Binding-site contacts:
Ligand atom CAW contacts residue TRP24 of chain 1.D at 3.6 Å (hydrophobic).
Ligand atom CAI contacts residue TYR113 of chain 1.D at 3.5 Å (hydrophobic).
Ligand atom CAS contacts residue SER17 of chain 1.D at 3.7 Å.
Ligand atom CL contacts residue TYR113 of chain 1.D at 3.8 Å.
Ligand atom CAV contacts residue GLU21 of chain 1.D at 3.5 Å.
Ligand atom CAX contacts residue TRP24 of chain 1.D at 3.9 Å (hydrophobic).
Ligand atom CL contacts residue GLY16 of chain 1.D at 4.0 Å.
Ligand atom CAB contacts residue PHE117 of chain 1.D at 3.7 Å (hydrophobic).
Ligand atom CAH contacts residue TYR113 of chain 1.D at 4.0 Å (hydrophobic).
Ligand atom CL contacts residue VAL56 of chain 1.D at 4.1 Å.
Ligand atom CAD contacts residue TYR113 of chain 1.D at 3.7 Å (hydrophobic).
Ligand atom CAW contacts residue GLU21 of chain 1.D at 3.5 Å.
Ligand atom CL contacts residue SER17 of chain 1.D at 4.0 Å.
Ligand atom CAM contacts residue TRP24 of chain 1.D at 3.8 Å (hydrophobic).
Ligand atom NAU contacts residue GLU21 of chain 1.D at 2.6 Å (salt-bridge).
Ligand atom CAD contacts residue MET116 of chain 1.D at 3.6 Å (hydrophobic).
Ligand atom CAN contacts residue MET116 of chain 1.D at 4.0 Å (hydrophobic).
Ligand atom CAF contacts residue LEU20 of chain 1.D at 3.5 Å (hydrophobic).
Ligand atom CAA contacts residue MET116 of chain 1.D at 3.9 Å (hydrophobic).
Ligand atom CAF contacts residue TRP24 of chain 1.D at 3.7 Å (hydrophobic).
Ligand atom CAT contacts residue GLU21 of chain 1.D at 3.5 Å.
Ligand atom CAS contacts residue GLU21 of chain 1.D at 3.4 Å.
Ligand atom CAJ contacts residue LEU20 of chain 1.D at 4.1 Å (hydrophobic).
Ligand atom CAI contacts residue LEU20 of chain 1.D at 3.7 Å (hydrophobic).
Ligand atom CAP contacts residue TRP24 of chain 1.D at 3.7 Å (hydrophobic).
Ligand atom CAR contacts residue SER17 of chain 1.D at 3.3 Å.
Ligand atom NAO contacts residue MET116 of chain 1.D at 3.6 Å.
Ligand atom CAB contacts residue LEU123 of chain 1.D at 3.9 Å (hydrophobic).
Ligand atom CAY contacts residue TRP24 of chain 1.D at 3.8 Å (hydrophobic).
Ligand atom CAC contacts residue LEU20 of chain 1.D at 3.7 Å (hydrophobic).
Ligand atom CAA contacts residue TYR113 of chain 1.D at 4.0 Å (hydrophobic).
Ligand atom OAZ contacts residue TRP24 of chain 1.D at 4.1 Å.
Ligand atom CL contacts residue GLY52 of chain 1.D at 3.2 Å.
Ligand atom CAX contacts residue MET116 of chain 1.D at 4.0 Å (hydrophobic).
Ligand atom CL contacts residue LEU20 of chain 1.D at 3.9 Å.
Ligand atom OAQ contacts residue TRP24 of chain 1.D at 3.7 Å.
Ligand atom CAC contacts residue LEU123 of chain 1.D at 3.9 Å (hydrophobic).
Ligand atom CAC contacts residue TRP24 of chain 1.D at 3.8 Å (hydrophobic).
Ligand atom CAB contacts residue LEU20 of chain 1.D at 4.0 Å (hydrophobic).
Ligand atom CAH contacts residue LEU20 of chain 1.D at 3.8 Å (hydrophobic).

Sequence of chain 1.D:
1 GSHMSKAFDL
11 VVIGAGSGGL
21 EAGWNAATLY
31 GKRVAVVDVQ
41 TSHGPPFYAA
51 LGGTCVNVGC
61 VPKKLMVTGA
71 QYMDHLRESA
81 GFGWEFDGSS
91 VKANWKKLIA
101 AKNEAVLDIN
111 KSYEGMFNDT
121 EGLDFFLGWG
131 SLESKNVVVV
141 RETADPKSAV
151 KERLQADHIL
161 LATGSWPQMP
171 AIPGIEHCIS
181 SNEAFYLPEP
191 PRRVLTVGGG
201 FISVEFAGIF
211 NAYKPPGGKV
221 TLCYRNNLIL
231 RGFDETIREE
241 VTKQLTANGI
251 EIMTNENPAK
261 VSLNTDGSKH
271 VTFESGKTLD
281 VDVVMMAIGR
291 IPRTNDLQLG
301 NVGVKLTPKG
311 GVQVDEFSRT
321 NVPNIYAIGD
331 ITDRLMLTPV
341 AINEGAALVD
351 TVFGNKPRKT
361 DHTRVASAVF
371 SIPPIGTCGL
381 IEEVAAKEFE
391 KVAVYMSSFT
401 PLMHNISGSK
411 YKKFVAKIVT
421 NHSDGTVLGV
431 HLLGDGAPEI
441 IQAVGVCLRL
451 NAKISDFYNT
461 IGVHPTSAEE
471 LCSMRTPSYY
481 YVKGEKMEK

The small molecule below binds the protein below.
Small molecule (SMILES): CC1=Nc2ccc(Cl)cc2[C@H](c2ccccc2)N1CCNC(=O)c1ccco1